The protein below binds the small molecule below.
Small molecule (SMILES): CC(=O)N[C@H]1[C@H](O[C@H]2[C@H](O)[C@@H](NC(C)=O)CO[C@@H]2CO[C@@H]2O[C@@H](C)[C@@H](O)[C@@H](O)[C@@H]2O)O[C@H](CO)[C@@H](O[C@@H]2O[C@H](CO[C@H]3O[C@H](CO)[C@@H](O)[C@H](O)[C@@H]3O)[C@@H](O)[C@H](O[C@H]3O[C@H](CO)[C@@H](O)[C@H](O)[C@@H]3O)[C@@H]2O)[C@@H]1O

Sequence of chain 1.H:
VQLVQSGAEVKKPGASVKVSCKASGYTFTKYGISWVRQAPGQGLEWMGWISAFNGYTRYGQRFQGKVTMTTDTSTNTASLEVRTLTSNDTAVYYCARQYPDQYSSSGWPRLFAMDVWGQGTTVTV

Sequence of chain 1.A:
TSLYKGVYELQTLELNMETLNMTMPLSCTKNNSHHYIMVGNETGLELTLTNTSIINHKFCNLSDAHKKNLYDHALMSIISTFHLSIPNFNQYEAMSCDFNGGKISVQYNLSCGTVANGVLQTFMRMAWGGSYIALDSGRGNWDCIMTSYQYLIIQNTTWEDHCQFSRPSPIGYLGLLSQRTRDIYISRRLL

Sequence of chain 1.B:
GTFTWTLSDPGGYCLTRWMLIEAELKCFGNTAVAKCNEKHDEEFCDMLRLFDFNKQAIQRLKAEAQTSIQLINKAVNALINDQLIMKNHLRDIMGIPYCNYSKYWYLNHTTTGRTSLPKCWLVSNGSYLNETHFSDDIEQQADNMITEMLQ

Binding-site contacts:
Ligand atom C1 contacts residue GLY56 of chain 1.H at 3.5 Å.
Ligand atom C2 contacts residue ASN136 of chain 1.B at 2.5 Å.
Ligand atom O6 contacts residue TYR57 of chain 1.H at 4.3 Å.
Ligand atom O7 contacts residue ASN136 of chain 1.B at 3.5 Å (h-bond).
Ligand atom C6 contacts residue TYR57 of chain 1.H at 4.0 Å (hydrophobic).
Ligand atom O5 contacts residue TYR57 of chain 1.H at 3.9 Å.
Ligand atom C8 contacts residue LEU135 of chain 1.B at 3.9 Å (hydrophobic).
Ligand atom C8 contacts residue TRP127 of chain 1.B at 3.6 Å (hydrophobic).
Ligand atom C5 contacts residue ASN136 of chain 1.B at 3.6 Å.
Ligand atom C1 contacts residue TYR57 of chain 1.H at 4.0 Å (hydrophobic).
Ligand atom C8 contacts residue ASN55 of chain 1.H at 3.5 Å.
Ligand atom C7 contacts residue ASN55 of chain 1.H at 3.8 Å.
Ligand atom C6 contacts residue THR58 of chain 1.H at 3.8 Å.
Ligand atom C8 contacts residue ASN136 of chain 1.B at 3.9 Å.
Ligand atom O5 contacts residue GLY56 of chain 1.H at 3.6 Å (h-bond).
Ligand atom C4 contacts residue ASN136 of chain 1.B at 4.2 Å.
Ligand atom C7 contacts residue GLU137 of chain 1.B at 3.8 Å.
Ligand atom N2 contacts residue ASN55 of chain 1.H at 4.0 Å.
Ligand atom C5 contacts residue THR58 of chain 1.H at 4.4 Å.
Ligand atom C6 contacts residue GLY56 of chain 1.H at 3.9 Å.
Ligand atom C3 contacts residue ASN136 of chain 1.B at 3.8 Å.
Ligand atom O5 contacts residue ASN136 of chain 1.B at 2.4 Å (h-bond).
Ligand atom C8 contacts residue GLU137 of chain 1.B at 3.6 Å.
Ligand atom O5 contacts residue THR58 of chain 1.H at 3.8 Å.
Ligand atom O4 contacts residue THR58 of chain 1.H at 4.0 Å.
Ligand atom C6 contacts residue TYR57 of chain 1.H at 3.7 Å (hydrophobic).
Ligand atom C6 contacts residue ASN55 of chain 1.H at 3.3 Å.
Ligand atom C7 contacts residue ASN136 of chain 1.B at 3.2 Å.
Ligand atom C3 contacts residue GLU137 of chain 1.B at 4.1 Å.
Ligand atom O5 contacts residue TYR57 of chain 1.H at 3.6 Å.
Ligand atom O3 contacts residue THR59 of chain 1.A at 4.3 Å.
Ligand atom C2 contacts residue GLU137 of chain 1.B at 3.9 Å.
Ligand atom N2 contacts residue GLU137 of chain 1.B at 3.0 Å (salt-bridge).
Ligand atom N2 contacts residue ASN136 of chain 1.B at 2.9 Å (h-bond).
Ligand atom C5 contacts residue TYR57 of chain 1.H at 4.3 Å (hydrophobic).
Ligand atom C2 contacts residue GLY56 of chain 1.H at 4.3 Å.
Ligand atom O5 contacts residue ASN55 of chain 1.H at 4.3 Å.
Ligand atom C1 contacts residue ASN136 of chain 1.B at 1.4 Å.
Ligand atom C5 contacts residue ASN55 of chain 1.H at 3.9 Å.
Ligand atom C1 contacts residue GLU137 of chain 1.B at 3.5 Å.